Binding-site contacts:
Ligand atom C6 contacts residue ASN237 of chain 1.C at 4.2 Å.
Ligand atom C5 contacts residue ASN166 of chain 1.C at 3.6 Å.
Ligand atom O3 contacts residue ASN237 of chain 1.C at 4.3 Å.
Ligand atom C8 contacts residue ASP238 of chain 1.C at 4.0 Å.
Ligand atom C8 contacts residue ASN166 of chain 1.C at 4.4 Å.
Ligand atom O7 contacts residue ASN166 of chain 1.C at 3.3 Å (h-bond).
Ligand atom C8 contacts residue ASN237 of chain 1.C at 3.9 Å.
Ligand atom N2 contacts residue ASN166 of chain 1.C at 2.8 Å (h-bond).
Ligand atom C1 contacts residue ASN237 of chain 1.C at 3.6 Å.
Ligand atom C2 contacts residue ASN237 of chain 1.C at 3.4 Å.
Ligand atom N2 contacts residue ASP238 of chain 1.C at 4.4 Å.
Ligand atom O5 contacts residue ASN166 of chain 1.C at 2.4 Å (h-bond).
Ligand atom O7 contacts residue ALA239 of chain 1.C at 4.2 Å.
Ligand atom C4 contacts residue ASN237 of chain 1.C at 3.9 Å.
Ligand atom C1 contacts residue ASN166 of chain 1.C at 1.4 Å.
Ligand atom C5 contacts residue ASN237 of chain 1.C at 3.5 Å.
Ligand atom C7 contacts residue ASN237 of chain 1.C at 3.8 Å.
Ligand atom C3 contacts residue ASN166 of chain 1.C at 3.8 Å.
Ligand atom C8 contacts residue SER218 of chain 1.E at 3.8 Å.
Ligand atom C4 contacts residue ASN166 of chain 1.C at 4.2 Å.
Ligand atom C7 contacts residue ALA239 of chain 1.C at 4.1 Å (hydrophobic).
Ligand atom C2 contacts residue ASN166 of chain 1.C at 2.4 Å.
Ligand atom C8 contacts residue ALA239 of chain 1.C at 3.7 Å (hydrophobic).
Ligand atom O4 contacts residue ASN237 of chain 1.C at 3.4 Å (h-bond).
Ligand atom O7 contacts residue ASN237 of chain 1.C at 3.2 Å (h-bond).
Ligand atom C3 contacts residue ASN237 of chain 1.C at 3.5 Å.
Ligand atom C7 contacts residue ASN166 of chain 1.C at 3.2 Å.
Ligand atom N2 contacts residue ASN237 of chain 1.C at 2.7 Å (h-bond).

Sequence of chain 1.E:
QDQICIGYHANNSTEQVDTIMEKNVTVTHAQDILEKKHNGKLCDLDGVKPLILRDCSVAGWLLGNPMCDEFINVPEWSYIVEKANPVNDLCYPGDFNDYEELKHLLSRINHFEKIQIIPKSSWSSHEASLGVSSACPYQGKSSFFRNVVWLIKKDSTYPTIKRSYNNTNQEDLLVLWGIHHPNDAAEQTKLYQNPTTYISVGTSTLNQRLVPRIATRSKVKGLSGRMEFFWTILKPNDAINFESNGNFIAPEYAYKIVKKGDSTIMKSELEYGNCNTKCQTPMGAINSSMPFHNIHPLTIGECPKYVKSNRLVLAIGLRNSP

The protein below binds the small molecule below.
Small molecule (SMILES): CC(=O)N[C@H]1[C@H](O[C@H]2[C@H](O)[C@@H](NC(C)=O)CO[C@@H]2CO)O[C@H](CO)[C@@H](O)[C@@H]1O

Sequence of chain 1.C:
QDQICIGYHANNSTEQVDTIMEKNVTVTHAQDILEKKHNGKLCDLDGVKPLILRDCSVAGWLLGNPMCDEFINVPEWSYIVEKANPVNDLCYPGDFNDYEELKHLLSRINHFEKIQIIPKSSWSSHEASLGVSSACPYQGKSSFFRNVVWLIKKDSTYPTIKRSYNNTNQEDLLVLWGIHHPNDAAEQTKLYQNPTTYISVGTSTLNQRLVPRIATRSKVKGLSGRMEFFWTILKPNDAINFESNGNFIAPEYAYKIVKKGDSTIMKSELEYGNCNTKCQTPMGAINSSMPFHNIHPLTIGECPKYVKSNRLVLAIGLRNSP